Binding-site contacts:
Ligand atom O2' contacts residue TYR111 of chain 27.D at 4.3 Å.
Ligand atom OP1 contacts residue TYR111 of chain 27.D at 3.6 Å (h-bond).
Ligand atom C5' contacts residue ARG12 of chain 27.D at 4.3 Å.
Ligand atom C1' contacts residue ARG12 of chain 27.D at 3.9 Å.
Ligand atom O5' contacts residue ARG12 of chain 27.D at 4.1 Å.
Ligand atom P contacts residue TRP75 of chain 26.C at 4.3 Å.
Ligand atom C4' contacts residue TRP75 of chain 26.C at 4.5 Å (hydrophobic).
Ligand atom OP1 contacts residue SER73 of chain 26.C at 3.2 Å (h-bond).
Ligand atom C5' contacts residue LYS131 of chain 26.C at 4.2 Å.
Ligand atom P contacts residue TYR111 of chain 27.D at 4.5 Å.
Ligand atom O3' contacts residue TRP75 of chain 26.C at 3.6 Å.
Ligand atom O2' contacts residue VAL14 of chain 27.D at 4.3 Å.
Ligand atom O3' contacts residue THR13 of chain 27.D at 4.4 Å.
Ligand atom O2' contacts residue THR13 of chain 27.D at 3.7 Å.
Ligand atom O2' contacts residue ASP11 of chain 27.D at 3.5 Å.
Ligand atom OP1 contacts residue TRP75 of chain 26.C at 3.9 Å.
Ligand atom O5' contacts residue LYS131 of chain 26.C at 3.3 Å.
Ligand atom O4' contacts residue ARG12 of chain 27.D at 4.0 Å.
Ligand atom OP1 contacts residue THR176 of chain 26.C at 3.4 Å (h-bond).
Ligand atom O2' contacts residue ARG12 of chain 27.D at 3.6 Å.
Ligand atom C4' contacts residue ARG12 of chain 27.D at 3.6 Å.
Ligand atom OP1 contacts residue VAL14 of chain 27.D at 3.4 Å.
Ligand atom O2 contacts residue ARG12 of chain 27.D at 3.6 Å.
Ligand atom OP2 contacts residue SER73 of chain 26.C at 4.0 Å.
Ligand atom P contacts residue SER73 of chain 26.C at 4.1 Å.
Ligand atom C2 contacts residue ARG12 of chain 27.D at 4.5 Å.
Ligand atom O5' contacts residue TYR111 of chain 27.D at 4.4 Å.

Sequence of chain 27.D:
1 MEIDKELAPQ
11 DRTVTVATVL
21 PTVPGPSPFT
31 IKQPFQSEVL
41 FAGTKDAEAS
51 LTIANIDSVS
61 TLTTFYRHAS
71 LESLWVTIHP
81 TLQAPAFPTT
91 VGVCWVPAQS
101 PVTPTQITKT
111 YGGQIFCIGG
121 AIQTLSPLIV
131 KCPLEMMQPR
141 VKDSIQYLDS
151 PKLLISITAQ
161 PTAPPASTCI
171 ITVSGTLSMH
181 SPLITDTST

A small-molecule ligand and the protein it binds are described below.
Small molecule (SMILES): Nc1ccn([C@@H]2O[C@H](CO[P](=O)(O)O[C@H]3[C@@H](O)[C@H](n4ccc(N)nc4=O)O[C@@H]3CO[P](=O)(O)O[C@H]3[C@@H](O)[C@H](n4ccc(N)nc4=O)O[C@@H]3CO)[C@@H](O)[C@H]2O)c(=O)n1

Sequence of chain 26.C:
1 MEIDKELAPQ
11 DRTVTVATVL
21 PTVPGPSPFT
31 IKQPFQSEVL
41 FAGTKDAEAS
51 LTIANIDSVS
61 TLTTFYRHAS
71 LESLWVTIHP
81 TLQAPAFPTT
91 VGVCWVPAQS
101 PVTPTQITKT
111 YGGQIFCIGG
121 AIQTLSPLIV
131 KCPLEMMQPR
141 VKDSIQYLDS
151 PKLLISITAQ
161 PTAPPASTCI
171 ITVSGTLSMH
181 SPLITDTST